A small-molecule ligand and the protein it binds are described below.
Small molecule (SMILES): CC(=O)N[C@@H]1[C@@H](O)[C@H](O)[C@@H](CO)O[C@H]1O

Binding-site contacts:
Ligand atom C8 contacts residue ASN318 of chain 1.A at 4.4 Å.
Ligand atom C8 contacts residue SER319 of chain 1.A at 3.9 Å.
Ligand atom C5 contacts residue ASN318 of chain 1.A at 3.6 Å.
Ligand atom C4 contacts residue ASN318 of chain 1.A at 4.2 Å.
Ligand atom O5 contacts residue ASN318 of chain 1.A at 2.3 Å (h-bond).
Ligand atom C1 contacts residue ASN318 of chain 1.A at 1.4 Å.
Ligand atom C1 contacts residue ASP321 of chain 1.A at 4.1 Å.
Ligand atom N2 contacts residue SER320 of chain 1.A at 4.0 Å.
Ligand atom O6 contacts residue ARG385 of chain 1.A at 3.9 Å.
Ligand atom N2 contacts residue ASN318 of chain 1.A at 2.9 Å (h-bond).
Ligand atom C7 contacts residue SER320 of chain 1.A at 4.2 Å.
Ligand atom O5 contacts residue ASP321 of chain 1.A at 4.0 Å.
Ligand atom C3 contacts residue ASN318 of chain 1.A at 3.7 Å.
Ligand atom C6 contacts residue ARG385 of chain 1.A at 4.1 Å.
Ligand atom O5 contacts residue ARG385 of chain 1.A at 4.4 Å.
Ligand atom C2 contacts residue ASN318 of chain 1.A at 2.4 Å.
Ligand atom C8 contacts residue SER320 of chain 1.A at 3.5 Å.
Ligand atom C7 contacts residue ASN318 of chain 1.A at 3.1 Å.
Ligand atom O7 contacts residue ASN318 of chain 1.A at 3.0 Å (h-bond).

Sequence of chain 1.A:
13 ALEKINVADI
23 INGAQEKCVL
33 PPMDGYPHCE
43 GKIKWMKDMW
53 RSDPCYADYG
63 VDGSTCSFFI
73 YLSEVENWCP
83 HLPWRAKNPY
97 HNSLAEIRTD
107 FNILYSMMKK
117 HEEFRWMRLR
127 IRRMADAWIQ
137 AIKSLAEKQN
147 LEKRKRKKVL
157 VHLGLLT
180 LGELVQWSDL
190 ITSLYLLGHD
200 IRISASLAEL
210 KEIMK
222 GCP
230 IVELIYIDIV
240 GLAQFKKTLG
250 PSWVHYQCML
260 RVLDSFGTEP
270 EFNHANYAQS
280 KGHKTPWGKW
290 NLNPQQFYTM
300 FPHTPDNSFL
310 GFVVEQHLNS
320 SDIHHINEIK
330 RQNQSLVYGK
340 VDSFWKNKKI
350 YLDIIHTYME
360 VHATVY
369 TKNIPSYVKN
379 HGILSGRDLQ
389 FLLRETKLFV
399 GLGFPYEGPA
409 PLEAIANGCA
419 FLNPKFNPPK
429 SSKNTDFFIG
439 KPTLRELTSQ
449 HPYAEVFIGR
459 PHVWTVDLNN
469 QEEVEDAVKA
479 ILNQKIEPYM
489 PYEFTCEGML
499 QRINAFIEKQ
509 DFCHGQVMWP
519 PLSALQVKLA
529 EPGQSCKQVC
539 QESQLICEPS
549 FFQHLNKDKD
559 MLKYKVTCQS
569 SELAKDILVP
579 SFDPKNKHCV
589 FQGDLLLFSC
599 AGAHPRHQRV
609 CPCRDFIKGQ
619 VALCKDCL